Binding-site contacts:
Ligand atom C31 contacts residue PHE244 of chain 1.B at 3.5 Å (hydrophobic).
Ligand atom C27 contacts residue PHE132 of chain 1.B at 3.5 Å (hydrophobic).
Ligand atom C11 contacts residue SER270 of chain 1.B at 3.2 Å.
Ligand atom C3 contacts residue SER312 of chain 1.B at 3.2 Å.
Ligand atom C21 contacts residue SER269 of chain 1.B at 3.5 Å.
Ligand atom O9 contacts residue PHE244 of chain 1.B at 3.6 Å.
Ligand atom C21 contacts residue SER270 of chain 1.B at 3.5 Å.
Ligand atom N26 contacts residue PHE132 of chain 1.B at 3.5 Å.
Ligand atom CL1 contacts residue MET148 of chain 1.B at 3.6 Å.
Ligand atom C17 contacts residue VAL170 of chain 1.B at 3.6 Å (hydrophobic).
Ligand atom C11 contacts residue SER312 of chain 1.B at 3.4 Å.
Ligand atom N32 contacts residue PHE132 of chain 1.B at 3.4 Å.
Ligand atom C29 contacts residue PRO131 of chain 1.B at 3.6 Å (hydrophobic).
Ligand atom C1 contacts residue PHE132 of chain 1.B at 3.7 Å (hydrophobic).
Ligand atom C16 contacts residue VAL170 of chain 1.B at 3.6 Å (hydrophobic).
Ligand atom C22 contacts residue PHE240 of chain 1.B at 3.5 Å (hydrophobic).
Ligand atom C21 contacts residue PHE240 of chain 1.B at 3.6 Å (hydrophobic).
Ligand atom N7 contacts residue ASN242 of chain 1.B at 3.4 Å (h-bond).
Ligand atom N26 contacts residue ASN242 of chain 1.B at 2.9 Å (h-bond).
Ligand atom N28 contacts residue PHE244 of chain 1.B at 3.6 Å.
Ligand atom C1 contacts residue SER270 of chain 1.B at 3.5 Å.
Ligand atom C2 contacts residue PHE132 of chain 1.B at 3.7 Å (hydrophobic).
Ligand atom O10 contacts residue VAL311 of chain 1.B at 3.3 Å.
Ligand atom C17 contacts residue SER141 of chain 1.B at 3.5 Å.
Ligand atom N14 contacts residue ASN242 of chain 1.B at 3.4 Å.
Ligand atom N7 contacts residue PHE132 of chain 1.B at 3.5 Å.
Ligand atom O10 contacts residue SER312 of chain 1.B at 3.1 Å (h-bond).
Ligand atom N28 contacts residue ASN242 of chain 1.B at 3.4 Å (h-bond).
Ligand atom C6 contacts residue PHE132 of chain 1.B at 3.4 Å (hydrophobic).
Ligand atom C13 contacts residue PHE132 of chain 1.B at 3.6 Å (hydrophobic).
Ligand atom C6 contacts residue SER270 of chain 1.B at 3.4 Å.
Ligand atom C30 contacts residue PHE244 of chain 1.B at 3.6 Å (hydrophobic).
Ligand atom C21 contacts residue VAL241 of chain 1.B at 3.6 Å (hydrophobic).
Ligand atom C30 contacts residue PRO131 of chain 1.B at 3.5 Å (hydrophobic).
Ligand atom C12 contacts residue PHE132 of chain 1.B at 3.6 Å (hydrophobic).
Ligand atom C27 contacts residue PHE244 of chain 1.B at 3.6 Å (hydrophobic).
Ligand atom C2 contacts residue LEU144 of chain 1.B at 3.5 Å (hydrophobic).
Ligand atom CL1 contacts residue TYR313 of chain 1.B at 3.5 Å.
Ligand atom C23 contacts residue PHE240 of chain 1.B at 3.4 Å (hydrophobic).
Ligand atom C27 contacts residue ASN242 of chain 1.B at 3.6 Å.

This small molecule binds to this protein.
Small molecule (SMILES): CS(=O)(=O)c1ccc(N[C@@H](c2cccc(Cl)c2)c2ccccn2)c(Nc2ncccn2)c1

Sequence of chain 1.B:
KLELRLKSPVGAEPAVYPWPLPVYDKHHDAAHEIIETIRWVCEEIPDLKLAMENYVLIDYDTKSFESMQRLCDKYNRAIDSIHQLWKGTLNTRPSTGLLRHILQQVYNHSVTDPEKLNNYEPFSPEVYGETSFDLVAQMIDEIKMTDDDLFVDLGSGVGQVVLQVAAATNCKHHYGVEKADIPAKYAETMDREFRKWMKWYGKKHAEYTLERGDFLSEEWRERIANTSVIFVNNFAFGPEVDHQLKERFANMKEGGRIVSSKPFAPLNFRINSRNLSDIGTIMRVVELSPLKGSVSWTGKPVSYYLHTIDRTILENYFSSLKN